Sequence of chain 7.W:
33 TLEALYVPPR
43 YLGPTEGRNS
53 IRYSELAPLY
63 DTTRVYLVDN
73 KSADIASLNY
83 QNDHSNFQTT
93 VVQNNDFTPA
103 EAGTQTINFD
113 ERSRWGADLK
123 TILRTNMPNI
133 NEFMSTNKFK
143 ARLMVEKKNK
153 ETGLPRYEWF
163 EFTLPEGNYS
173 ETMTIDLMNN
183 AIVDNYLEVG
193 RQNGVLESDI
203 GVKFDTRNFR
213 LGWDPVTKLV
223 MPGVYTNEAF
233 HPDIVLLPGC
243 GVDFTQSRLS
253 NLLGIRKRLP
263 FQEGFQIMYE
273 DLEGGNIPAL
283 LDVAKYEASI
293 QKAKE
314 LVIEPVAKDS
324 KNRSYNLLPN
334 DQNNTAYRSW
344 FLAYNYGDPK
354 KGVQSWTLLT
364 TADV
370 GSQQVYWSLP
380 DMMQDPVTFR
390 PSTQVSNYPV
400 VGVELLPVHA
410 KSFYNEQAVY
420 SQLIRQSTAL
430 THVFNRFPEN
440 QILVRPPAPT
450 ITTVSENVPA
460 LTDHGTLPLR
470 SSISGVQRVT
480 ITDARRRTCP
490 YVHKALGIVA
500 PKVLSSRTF

Binding-site contacts:
Ligand atom CB contacts residue LEU189 of chain 7.W at 3.8 Å (hydrophobic).
Ligand atom OH contacts residue LEU283 of chain 51.W at 3.8 Å.
Ligand atom CD1 contacts residue HIS431 of chain 7.W at 3.3 Å.
Ligand atom CE1 contacts residue ARG193 of chain 7.W at 3.1 Å.
Ligand atom O contacts residue ARG435 of chain 7.W at 3.5 Å (salt-bridge).
Ligand atom C contacts residue ARG193 of chain 7.W at 3.3 Å.
Ligand atom CG contacts residue GLU199 of chain 7.W at 3.6 Å.
Ligand atom CZ contacts residue ARG193 of chain 7.W at 3.1 Å.
Ligand atom OH contacts residue MET223 of chain 51.W at 2.2 Å (h-bond).
Ligand atom CG1 contacts residue PHE436 of chain 7.W at 3.4 Å (hydrophobic).
Ligand atom OH contacts residue HIS431 of chain 7.W at 2.9 Å (h-bond).
Ligand atom CZ contacts residue MET223 of chain 51.W at 2.9 Å (hydrophobic).
Ligand atom CE2 contacts residue ARG193 of chain 7.W at 3.8 Å.
Ligand atom CD2 contacts residue MET223 of chain 51.W at 3.7 Å (hydrophobic).
Ligand atom CZ contacts residue THR219 of chain 51.W at 3.2 Å.
Ligand atom CG2 contacts residue LEU189 of chain 7.W at 2.8 Å (hydrophobic).
Ligand atom CB contacts residue ARG435 of chain 7.W at 3.7 Å.
Ligand atom CA contacts residue ARG193 of chain 7.W at 3.8 Å.
Ligand atom CG2 contacts residue TYR188 of chain 7.W at 3.9 Å (hydrophobic).
Ligand atom CE1 contacts residue MET223 of chain 51.W at 3.3 Å (hydrophobic).
Ligand atom CD1 contacts residue ARG193 of chain 7.W at 3.7 Å.
Ligand atom CG contacts residue HIS431 of chain 7.W at 3.8 Å.
Ligand atom CG contacts residue GLU289 of chain 51.W at 3.6 Å.
Ligand atom O contacts residue ARG193 of chain 7.W at 2.8 Å (salt-bridge).
Ligand atom CD1 contacts residue GLU289 of chain 51.W at 3.0 Å.
Ligand atom CE1 contacts residue HIS431 of chain 7.W at 3.0 Å.
Ligand atom CD contacts residue HIS431 of chain 7.W at 3.8 Å.
Ligand atom CE1 contacts residue THR219 of chain 51.W at 3.9 Å.
Ligand atom CG contacts residue TYR288 of chain 51.W at 3.4 Å (hydrophobic).
Ligand atom CE1 contacts residue VAL432 of chain 7.W at 3.8 Å (hydrophobic).
Ligand atom OD1 contacts residue GLU199 of chain 7.W at 3.4 Å (salt-bridge).
Ligand atom CZ contacts residue HIS431 of chain 7.W at 3.4 Å.
Ligand atom CE2 contacts residue MET223 of chain 51.W at 3.5 Å (hydrophobic).
Ligand atom OH contacts residue THR430 of chain 7.W at 3.4 Å.
Ligand atom CB contacts residue GLU289 of chain 51.W at 3.8 Å.
Ligand atom ND2 contacts residue GLU199 of chain 7.W at 2.9 Å (salt-bridge).
Ligand atom CG1 contacts residue ARG435 of chain 7.W at 3.8 Å.
Ligand atom CE1 contacts residue GLU289 of chain 51.W at 3.6 Å.
Ligand atom N contacts residue ARG193 of chain 7.W at 3.8 Å.
Ligand atom ND2 contacts residue TYR188 of chain 7.W at 3.5 Å (h-bond).

The small molecule below binds the protein below.
Small molecule (SMILES): CC(C)[C@H](NC(=O)[C@@H]1CCCN1C(=O)[C@H](CC(N)=O)NC(=O)[C@@H](N)Cc1ccccc1)C(=O)N[C@@H](Cc1ccc(O)cc1)C(=O)N1CCC[C@H]1C(=O)N[C@H](C=O)Cc1ccc(O)cc1

Sequence of chain 51.W:
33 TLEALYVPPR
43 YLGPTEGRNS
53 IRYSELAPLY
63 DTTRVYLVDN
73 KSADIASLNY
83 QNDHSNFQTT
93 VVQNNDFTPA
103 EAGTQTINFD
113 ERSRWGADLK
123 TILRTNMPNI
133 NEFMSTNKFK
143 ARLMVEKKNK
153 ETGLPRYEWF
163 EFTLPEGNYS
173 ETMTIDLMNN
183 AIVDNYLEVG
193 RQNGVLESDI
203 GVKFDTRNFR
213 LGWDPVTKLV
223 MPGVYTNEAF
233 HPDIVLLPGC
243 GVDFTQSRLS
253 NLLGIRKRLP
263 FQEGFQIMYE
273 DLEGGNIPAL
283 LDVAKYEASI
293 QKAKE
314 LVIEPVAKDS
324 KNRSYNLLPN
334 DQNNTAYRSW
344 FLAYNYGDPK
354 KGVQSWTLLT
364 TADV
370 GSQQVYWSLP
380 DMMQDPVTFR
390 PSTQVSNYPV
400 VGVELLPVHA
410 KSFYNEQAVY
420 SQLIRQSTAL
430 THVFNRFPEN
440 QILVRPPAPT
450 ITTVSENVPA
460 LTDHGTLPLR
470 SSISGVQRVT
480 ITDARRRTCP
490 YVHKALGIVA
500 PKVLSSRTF